Binding-site contacts:
Ligand atom C24 contacts residue GLN91 of chain 1.B at 3.7 Å.
Ligand atom C3 contacts residue VAL146 of chain 1.B at 3.8 Å (hydrophobic).
Ligand atom C25 contacts residue PHE87 of chain 1.B at 3.5 Å (hydrophobic).
Ligand atom F27 contacts residue VAL86 of chain 1.B at 3.6 Å.
Ligand atom F29 contacts residue VAL153 of chain 1.B at 3.3 Å.
Ligand atom C24 contacts residue THR94 of chain 1.B at 3.2 Å.
Ligand atom F27 contacts residue VAL153 of chain 1.B at 3.7 Å.
Ligand atom O13 contacts residue CYS90 of chain 1.B at 3.3 Å (h-bond).
Ligand atom C6 contacts residue CYS90 of chain 1.B at 3.5 Å (hydrophobic).
Ligand atom O32 contacts residue HIS128 of chain 1.B at 3.1 Å (h-bond).
Ligand atom F30 contacts residue ARG89 of chain 1.B at 3.7 Å.
Ligand atom O33 contacts residue LEU274 of chain 1.B at 3.5 Å.
Ligand atom C1 contacts residue VAL86 of chain 1.B at 3.7 Å (hydrophobic).
Ligand atom C19 contacts residue CYS90 of chain 1.B at 3.6 Å (hydrophobic).
Ligand atom C4 contacts residue VAL146 of chain 1.B at 3.6 Å (hydrophobic).
Ligand atom C11 contacts residue CYS90 of chain 1.B at 3.3 Å (hydrophobic).
Ligand atom F29 contacts residue TRP69 of chain 1.B at 3.0 Å.
Ligand atom C31 contacts residue HIS128 of chain 1.B at 3.5 Å.
Ligand atom C21 contacts residue HIS128 of chain 1.B at 3.7 Å.
Ligand atom C25 contacts residue MET258 of chain 1.B at 3.7 Å (hydrophobic).
Ligand atom O32 contacts residue HIS254 of chain 1.B at 2.8 Å (h-bond).
Ligand atom C21 contacts residue PHE132 of chain 1.B at 3.6 Å (hydrophobic).
Ligand atom C8 contacts residue THR93 of chain 1.B at 3.8 Å.
Ligand atom N7 contacts residue CYS90 of chain 1.B at 3.3 Å (h-bond).
Ligand atom C17 contacts residue HIS254 of chain 1.B at 3.6 Å.
Ligand atom C24 contacts residue CYS90 of chain 1.B at 3.5 Å (hydrophobic).
Ligand atom F29 contacts residue ILE54 of chain 1.B at 3.7 Å.
Ligand atom O32 contacts residue TYR278 of chain 1.B at 2.6 Å (h-bond).
Ligand atom F27 contacts residue LEU60 of chain 1.B at 3.7 Å.
Ligand atom O26 contacts residue THR93 of chain 1.B at 3.6 Å.
Ligand atom C16 contacts residue THR94 of chain 1.B at 3.7 Å.
Ligand atom O33 contacts residue HIS128 of chain 1.B at 3.1 Å (h-bond).
Ligand atom C31 contacts residue HIS254 of chain 1.B at 3.6 Å.
Ligand atom C5 contacts residue CYS90 of chain 1.B at 3.4 Å (hydrophobic).
Ligand atom O22 contacts residue HIS254 of chain 1.B at 3.1 Å (h-bond).
Ligand atom F30 contacts residue LEU60 of chain 1.B at 3.6 Å.
Ligand atom C12 contacts residue LEU135 of chain 1.B at 3.7 Å (hydrophobic).
Ligand atom C31 contacts residue TYR278 of chain 1.B at 3.8 Å (hydrophobic).
Ligand atom O33 contacts residue THR94 of chain 1.B at 3.1 Å.
Ligand atom C21 contacts residue THR94 of chain 1.B at 3.4 Å.

The small molecule below binds the protein below.
Small molecule (SMILES): Cc1cc(CN2C(=O)CN(c3ccc(C(F)(F)F)cc3)C2=O)cc(C)c1OC(C)(C)C(=O)O

Sequence of chain 1.B:
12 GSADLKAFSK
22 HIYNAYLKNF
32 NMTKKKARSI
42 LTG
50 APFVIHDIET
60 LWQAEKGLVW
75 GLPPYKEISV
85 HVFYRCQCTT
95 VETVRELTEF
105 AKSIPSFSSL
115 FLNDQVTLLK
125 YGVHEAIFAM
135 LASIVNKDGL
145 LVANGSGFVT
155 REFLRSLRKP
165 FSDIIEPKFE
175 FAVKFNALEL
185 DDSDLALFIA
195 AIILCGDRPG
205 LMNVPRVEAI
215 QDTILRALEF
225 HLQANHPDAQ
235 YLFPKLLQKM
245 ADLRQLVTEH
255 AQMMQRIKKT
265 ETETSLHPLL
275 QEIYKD